A protein and the small-molecule ligand that binds it are described below.
Small molecule (SMILES): CC(=O)N[C@H]1[C@H](O[C@H]2[C@H](O)[C@@H](NC(C)=O)CO[C@@H]2CO)O[C@H](CO)[C@@H](O[C@@H]2O[C@H](CO)[C@@H](O)[C@H](O)[C@@H]2O)[C@@H]1O

Binding-site contacts:
Ligand atom C6 contacts residue PHE982 of chain 1.B at 3.8 Å (hydrophobic).
Ligand atom C7 contacts residue ASN895 of chain 1.B at 3.3 Å.
Ligand atom C3 contacts residue ASN895 of chain 1.B at 3.8 Å.
Ligand atom C1 contacts residue ASN895 of chain 1.B at 1.4 Å.
Ligand atom O7 contacts residue ASN895 of chain 1.B at 3.5 Å (h-bond).
Ligand atom C2 contacts residue PHE894 of chain 1.B at 4.1 Å (hydrophobic).
Ligand atom O7 contacts residue GLU567 of chain 1.B at 3.8 Å.
Ligand atom C8 contacts residue LYS602 of chain 1.B at 3.6 Å.
Ligand atom C8 contacts residue ASN895 of chain 1.B at 4.4 Å.
Ligand atom N2 contacts residue ASN895 of chain 1.B at 2.8 Å (h-bond).
Ligand atom C1 contacts residue PHE894 of chain 1.B at 3.9 Å (hydrophobic).
Ligand atom O5 contacts residue PHE894 of chain 1.B at 3.9 Å.
Ligand atom O5 contacts residue PHE982 of chain 1.B at 4.0 Å.
Ligand atom C1 contacts residue LEU591 of chain 1.B at 4.1 Å (hydrophobic).
Ligand atom O5 contacts residue ASN895 of chain 1.B at 2.4 Å (h-bond).
Ligand atom C5 contacts residue LEU591 of chain 1.B at 3.6 Å (hydrophobic).
Ligand atom C5 contacts residue ASN895 of chain 1.B at 3.7 Å.
Ligand atom O5 contacts residue LEU591 of chain 1.B at 3.6 Å.
Ligand atom C4 contacts residue ASN895 of chain 1.B at 4.2 Å.
Ligand atom O6 contacts residue LEU591 of chain 1.B at 4.1 Å.
Ligand atom C2 contacts residue ASN895 of chain 1.B at 2.4 Å.
Ligand atom C6 contacts residue LEU591 of chain 1.B at 3.8 Å (hydrophobic).

Sequence of chain 1.B:
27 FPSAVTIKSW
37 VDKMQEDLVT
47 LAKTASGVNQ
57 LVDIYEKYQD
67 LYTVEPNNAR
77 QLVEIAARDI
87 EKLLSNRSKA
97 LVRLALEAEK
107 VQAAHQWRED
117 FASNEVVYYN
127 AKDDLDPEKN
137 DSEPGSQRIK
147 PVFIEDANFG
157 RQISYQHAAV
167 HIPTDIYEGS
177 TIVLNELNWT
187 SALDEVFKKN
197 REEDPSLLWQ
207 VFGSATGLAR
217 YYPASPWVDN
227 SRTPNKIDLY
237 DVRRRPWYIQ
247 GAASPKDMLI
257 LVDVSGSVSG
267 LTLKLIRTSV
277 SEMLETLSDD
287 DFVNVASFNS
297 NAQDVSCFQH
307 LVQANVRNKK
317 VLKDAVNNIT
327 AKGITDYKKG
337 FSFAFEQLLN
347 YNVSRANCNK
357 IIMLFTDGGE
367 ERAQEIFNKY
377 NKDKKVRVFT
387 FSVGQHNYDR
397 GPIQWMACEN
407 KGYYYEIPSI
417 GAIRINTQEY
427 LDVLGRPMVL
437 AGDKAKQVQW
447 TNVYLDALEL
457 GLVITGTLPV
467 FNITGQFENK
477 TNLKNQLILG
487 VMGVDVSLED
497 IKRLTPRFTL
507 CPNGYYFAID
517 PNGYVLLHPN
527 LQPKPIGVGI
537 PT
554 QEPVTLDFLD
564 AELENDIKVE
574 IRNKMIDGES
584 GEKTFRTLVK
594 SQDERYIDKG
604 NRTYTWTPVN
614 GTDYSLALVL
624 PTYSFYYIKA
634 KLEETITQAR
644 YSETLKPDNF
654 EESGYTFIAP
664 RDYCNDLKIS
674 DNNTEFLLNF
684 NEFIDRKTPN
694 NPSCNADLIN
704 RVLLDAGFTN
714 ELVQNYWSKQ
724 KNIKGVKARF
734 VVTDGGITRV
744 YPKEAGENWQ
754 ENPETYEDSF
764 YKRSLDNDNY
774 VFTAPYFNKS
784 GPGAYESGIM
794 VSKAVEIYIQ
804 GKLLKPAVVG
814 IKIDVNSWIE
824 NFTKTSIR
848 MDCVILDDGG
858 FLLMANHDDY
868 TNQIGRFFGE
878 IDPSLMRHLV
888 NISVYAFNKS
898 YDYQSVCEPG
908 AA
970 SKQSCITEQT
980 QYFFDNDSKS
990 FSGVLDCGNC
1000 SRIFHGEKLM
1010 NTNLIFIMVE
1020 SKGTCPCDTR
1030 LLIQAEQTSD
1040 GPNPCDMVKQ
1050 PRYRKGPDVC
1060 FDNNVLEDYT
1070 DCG